The protein below binds the small molecule below.
Small molecule (SMILES): O=C([O-])C(=O)[O-]

Sequence of chain 1.A:
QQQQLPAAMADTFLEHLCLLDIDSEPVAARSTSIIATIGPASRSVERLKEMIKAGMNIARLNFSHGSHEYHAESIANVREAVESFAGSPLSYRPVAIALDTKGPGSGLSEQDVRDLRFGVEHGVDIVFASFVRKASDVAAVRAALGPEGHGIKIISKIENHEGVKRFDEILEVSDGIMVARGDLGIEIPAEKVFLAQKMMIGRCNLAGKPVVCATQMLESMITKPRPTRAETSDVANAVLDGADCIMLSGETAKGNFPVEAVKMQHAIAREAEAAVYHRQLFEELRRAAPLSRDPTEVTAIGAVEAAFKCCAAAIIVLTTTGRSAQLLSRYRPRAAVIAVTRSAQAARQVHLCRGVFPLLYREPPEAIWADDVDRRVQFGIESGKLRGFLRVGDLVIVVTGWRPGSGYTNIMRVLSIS

Binding-site contacts:
Ligand atom C1 contacts residue THR244 of chain 1.A at 3.6 Å.
Ligand atom C2 contacts residue ALA209 of chain 1.A at 3.7 Å (hydrophobic).
Ligand atom O3 contacts residue ALA209 of chain 1.A at 3.2 Å.
Ligand atom O4 contacts residue ALA209 of chain 1.A at 3.9 Å.
Ligand atom O1 contacts residue ALA209 of chain 1.A at 4.0 Å.
Ligand atom O4 contacts residue MG1 of chain 1.K at 3.9 Å.
Ligand atom O3 contacts residue THR244 of chain 1.A at 2.6 Å (h-bond).
Ligand atom O3 contacts residue ARG210 of chain 1.A at 3.4 Å (salt-bridge).
Ligand atom C2 contacts residue THR244 of chain 1.A at 4.0 Å.
Ligand atom O4 contacts residue MET276 of chain 1.A at 4.3 Å.
Ligand atom O3 contacts residue GLY211 of chain 1.A at 2.9 Å (h-bond).
Ligand atom O3 contacts residue MG1 of chain 1.K at 3.9 Å.
Ligand atom C1 contacts residue GLU188 of chain 1.A at 3.5 Å.
Ligand atom C1 contacts residue ARG210 of chain 1.A at 4.4 Å.
Ligand atom O1 contacts residue MG1 of chain 1.K at 2.0 Å.
Ligand atom O1 contacts residue ASP212 of chain 1.A at 2.9 Å (salt-bridge).
Ligand atom C1 contacts residue GLY211 of chain 1.A at 3.7 Å.
Ligand atom O3 contacts residue ASP212 of chain 1.A at 3.9 Å.
Ligand atom O4 contacts residue LYS186 of chain 1.A at 3.5 Å (salt-bridge).
Ligand atom O1 contacts residue GLU188 of chain 1.A at 3.0 Å (salt-bridge).
Ligand atom O2 contacts residue LYS186 of chain 1.A at 2.8 Å (salt-bridge).
Ligand atom C1 contacts residue ALA209 of chain 1.A at 3.6 Å (hydrophobic).
Ligand atom C1 contacts residue MG1 of chain 1.K at 2.6 Å.
Ligand atom O4 contacts residue MET207 of chain 1.A at 4.1 Å.
Ligand atom C2 contacts residue GLU188 of chain 1.A at 3.6 Å.
Ligand atom C2 contacts residue MG1 of chain 1.K at 2.7 Å.
Ligand atom O2 contacts residue GLU188 of chain 1.A at 3.2 Å (salt-bridge).
Ligand atom C2 contacts residue LYS186 of chain 1.A at 3.5 Å.
Ligand atom O4 contacts residue ARG87 of chain 1.A at 4.3 Å.
Ligand atom O4 contacts residue THR244 of chain 1.A at 3.6 Å (h-bond).
Ligand atom O2 contacts residue ALA209 of chain 1.A at 4.2 Å.
Ligand atom O2 contacts residue ASP212 of chain 1.A at 4.0 Å.
Ligand atom C1 contacts residue ASP212 of chain 1.A at 3.7 Å.
Ligand atom O2 contacts residue MG1 of chain 1.K at 1.9 Å.
Ligand atom O1 contacts residue GLY211 of chain 1.A at 3.6 Å.